Binding-site contacts:
Ligand atom C2A contacts residue NAD1 of chain 2.G at 3.5 Å.
Ligand atom C5F contacts residue ILE215 of chain 2.A at 3.4 Å (hydrophobic).
Ligand atom N1C contacts residue NAD1 of chain 2.G at 3.6 Å (h-bond).
Ligand atom C2E contacts residue PRO193 of chain 2.A at 3.8 Å (hydrophobic).
Ligand atom O2B contacts residue NAD1 of chain 2.G at 2.9 Å (h-bond).
Ligand atom C3C contacts residue PHE149 of chain 2.A at 3.5 Å (hydrophobic).
Ligand atom O2B contacts residue TYR158 of chain 2.A at 3.1 Å (h-bond).
Ligand atom C1F contacts residue ILE215 of chain 2.A at 3.9 Å (hydrophobic).
Ligand atom N1C contacts residue TYR158 of chain 2.A at 3.9 Å.
Ligand atom C1A contacts residue NAD1 of chain 2.G at 3.4 Å.
Ligand atom C6E contacts residue ILE215 of chain 2.A at 3.7 Å (hydrophobic).
Ligand atom C1D contacts residue ILE215 of chain 2.A at 3.9 Å (hydrophobic).
Ligand atom C5C contacts residue NAD1 of chain 2.G at 4.0 Å.
Ligand atom C8A contacts residue GLY96 of chain 2.A at 3.2 Å.
Ligand atom C4F contacts residue ALA157 of chain 2.A at 3.5 Å (hydrophobic).
Ligand atom C3A contacts residue NAD1 of chain 2.G at 3.3 Å.
Ligand atom C3C contacts residue TYR158 of chain 2.A at 3.6 Å (hydrophobic).
Ligand atom C1B contacts residue NAD1 of chain 2.G at 3.6 Å.
Ligand atom C7A contacts residue MET103 of chain 2.A at 3.7 Å (hydrophobic).
Ligand atom C1A contacts residue MET103 of chain 2.A at 4.0 Å (hydrophobic).
Ligand atom C4E contacts residue LEU218 of chain 2.A at 3.4 Å (hydrophobic).
Ligand atom C6F contacts residue ILE215 of chain 2.A at 3.7 Å (hydrophobic).
Ligand atom C1E contacts residue ILE215 of chain 2.A at 3.7 Å (hydrophobic).
Ligand atom C2C contacts residue NAD1 of chain 2.G at 3.7 Å.
Ligand atom C7A contacts residue GLY96 of chain 2.A at 3.6 Å.
Ligand atom C4A contacts residue NAD1 of chain 2.G at 3.1 Å.
Ligand atom C7A contacts residue MET161 of chain 2.A at 3.8 Å (hydrophobic).
Ligand atom C5F contacts residue ALA157 of chain 2.A at 3.5 Å (hydrophobic).
Ligand atom C2C contacts residue PHE149 of chain 2.A at 3.9 Å (hydrophobic).
Ligand atom C1A contacts residue MET161 of chain 2.A at 3.6 Å (hydrophobic).
Ligand atom C3E contacts residue LEU218 of chain 2.A at 3.5 Å (hydrophobic).
Ligand atom C5A contacts residue NAD1 of chain 2.G at 3.7 Å.
Ligand atom C4F contacts residue TYR158 of chain 2.A at 3.9 Å (hydrophobic).
Ligand atom C5E contacts residue ILE215 of chain 2.A at 3.8 Å (hydrophobic).
Ligand atom N9A contacts residue NAD1 of chain 2.G at 3.0 Å (h-bond).
Ligand atom C5F contacts residue TYR158 of chain 2.A at 3.6 Å (hydrophobic).
Ligand atom C2C contacts residue TYR158 of chain 2.A at 3.7 Å (hydrophobic).
Ligand atom C1B contacts residue TYR158 of chain 2.A at 3.9 Å (hydrophobic).
Ligand atom C5F contacts residue PRO156 of chain 2.A at 3.9 Å (hydrophobic).
Ligand atom C6C contacts residue NAD1 of chain 2.G at 3.7 Å.

Sequence of chain 2.A:
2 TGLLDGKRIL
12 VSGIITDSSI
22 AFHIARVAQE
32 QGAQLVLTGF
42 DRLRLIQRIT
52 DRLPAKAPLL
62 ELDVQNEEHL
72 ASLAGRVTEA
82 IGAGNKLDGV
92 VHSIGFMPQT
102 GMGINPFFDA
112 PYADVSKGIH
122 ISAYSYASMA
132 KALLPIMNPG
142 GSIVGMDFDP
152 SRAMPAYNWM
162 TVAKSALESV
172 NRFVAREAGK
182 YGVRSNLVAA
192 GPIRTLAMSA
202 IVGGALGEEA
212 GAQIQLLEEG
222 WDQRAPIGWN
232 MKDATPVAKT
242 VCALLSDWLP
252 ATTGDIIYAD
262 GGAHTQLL

This small molecule binds to this protein.
Small molecule (SMILES): O=C(c1ccc2[nH]ccc2c1)N1CCN(C2c3ccccc3-c3ccccc32)CC1